The protein below binds the small molecule below.
Small molecule (SMILES): CCc1nc(N)nc(N)c1OCCCOc1ccc(-c2c(N)nc(N)nc2CC)cc1

Binding-site contacts:
Ligand atom C10 contacts residue MET55 of chain 1.B at 3.4 Å (hydrophobic).
Ligand atom C2 contacts residue ASP54 of chain 1.B at 3.6 Å.
Ligand atom C2 contacts residue CYS15 of chain 1.B at 3.7 Å (hydrophobic).
Ligand atom N7 contacts residue PHE58 of chain 1.B at 3.5 Å.
Ligand atom C6 contacts residue NAP1 of chain 1.H at 3.3 Å.
Ligand atom C12 contacts residue ILE164 of chain 1.B at 3.9 Å (hydrophobic).
Ligand atom N7 contacts residue NAP1 of chain 1.H at 3.5 Å (h-bond).
Ligand atom N26 contacts residue PRO113 of chain 1.B at 3.8 Å.
Ligand atom N1 contacts residue ILE14 of chain 1.B at 3.5 Å (h-bond).
Ligand atom O11 contacts residue ILE164 of chain 1.B at 3.9 Å.
Ligand atom N7 contacts residue ILE164 of chain 1.B at 3.0 Å (h-bond).
Ligand atom N7 contacts residue ILE14 of chain 1.B at 2.9 Å (h-bond).
Ligand atom N1 contacts residue PHE58 of chain 1.B at 3.4 Å.
Ligand atom C4 contacts residue NAP1 of chain 1.H at 3.9 Å.
Ligand atom N8 contacts residue THR185 of chain 1.B at 3.5 Å (h-bond).
Ligand atom N1 contacts residue CYS15 of chain 1.B at 3.4 Å.
Ligand atom N1 contacts residue NAP1 of chain 1.H at 3.8 Å.
Ligand atom C2 contacts residue PHE58 of chain 1.B at 3.7 Å (hydrophobic).
Ligand atom C31 contacts residue PHE116 of chain 1.B at 3.4 Å (hydrophobic).
Ligand atom C13 contacts residue NAP1 of chain 1.H at 3.5 Å.
Ligand atom N8 contacts residue ILE14 of chain 1.B at 3.8 Å.
Ligand atom N3 contacts residue ASP54 of chain 1.B at 2.7 Å (salt-bridge).
Ligand atom C2 contacts residue ALA16 of chain 1.B at 3.9 Å (hydrophobic).
Ligand atom C6 contacts residue PHE58 of chain 1.B at 3.4 Å (hydrophobic).
Ligand atom C30 contacts residue MET55 of chain 1.B at 3.4 Å (hydrophobic).
Ligand atom C4 contacts residue ASP54 of chain 1.B at 3.4 Å.
Ligand atom C10 contacts residue ASP54 of chain 1.B at 3.5 Å.
Ligand atom N3 contacts residue ALA16 of chain 1.B at 3.7 Å.
Ligand atom N8 contacts residue CYS15 of chain 1.B at 3.1 Å (h-bond).
Ligand atom N8 contacts residue ASP54 of chain 1.B at 2.9 Å (salt-bridge).
Ligand atom C9 contacts residue ASP54 of chain 1.B at 3.3 Å.
Ligand atom C27 contacts residue PRO113 of chain 1.B at 3.8 Å (hydrophobic).
Ligand atom C6 contacts residue ILE14 of chain 1.B at 3.6 Å (hydrophobic).
Ligand atom C5 contacts residue PHE58 of chain 1.B at 3.7 Å (hydrophobic).
Ligand atom C20 contacts residue PRO113 of chain 1.B at 3.9 Å (hydrophobic).
Ligand atom C12 contacts residue PHE58 of chain 1.B at 3.6 Å (hydrophobic).
Ligand atom N7 contacts residue TYR170 of chain 1.B at 3.4 Å (h-bond).
Ligand atom C12 contacts residue NAP1 of chain 1.H at 3.9 Å.
Ligand atom O11 contacts residue NAP1 of chain 1.H at 3.0 Å.
Ligand atom C5 contacts residue NAP1 of chain 1.H at 3.3 Å.

Sequence of chain 1.B:
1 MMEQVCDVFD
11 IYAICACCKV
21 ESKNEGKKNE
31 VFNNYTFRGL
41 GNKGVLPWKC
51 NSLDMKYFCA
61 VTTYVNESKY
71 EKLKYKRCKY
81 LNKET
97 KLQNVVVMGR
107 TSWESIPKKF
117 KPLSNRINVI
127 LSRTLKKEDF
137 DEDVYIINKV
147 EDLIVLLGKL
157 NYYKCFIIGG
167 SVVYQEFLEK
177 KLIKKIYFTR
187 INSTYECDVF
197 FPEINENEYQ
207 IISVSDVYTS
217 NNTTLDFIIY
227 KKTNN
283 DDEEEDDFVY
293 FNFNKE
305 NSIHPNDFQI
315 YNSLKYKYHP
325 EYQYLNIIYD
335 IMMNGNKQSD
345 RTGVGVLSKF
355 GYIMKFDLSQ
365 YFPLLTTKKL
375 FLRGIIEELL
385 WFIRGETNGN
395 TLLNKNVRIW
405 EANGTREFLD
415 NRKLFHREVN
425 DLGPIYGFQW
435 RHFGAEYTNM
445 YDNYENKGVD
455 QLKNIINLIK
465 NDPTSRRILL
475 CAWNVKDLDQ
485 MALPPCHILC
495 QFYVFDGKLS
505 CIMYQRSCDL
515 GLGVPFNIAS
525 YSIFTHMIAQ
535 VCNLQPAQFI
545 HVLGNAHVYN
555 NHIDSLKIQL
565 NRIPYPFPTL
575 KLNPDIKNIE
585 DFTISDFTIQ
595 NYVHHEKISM